The protein below binds the small molecule below.
Small molecule (SMILES): CC(C)C[C@@H](C=O)NC(=O)[C@H](Cc1ccccc1)NC(=O)[C@@H](N)CO

Sequence of chain 1.B:
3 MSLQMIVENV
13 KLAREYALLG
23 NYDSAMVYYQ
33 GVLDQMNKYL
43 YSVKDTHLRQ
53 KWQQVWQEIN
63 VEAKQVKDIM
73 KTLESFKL

Sequence of chain 1.A:
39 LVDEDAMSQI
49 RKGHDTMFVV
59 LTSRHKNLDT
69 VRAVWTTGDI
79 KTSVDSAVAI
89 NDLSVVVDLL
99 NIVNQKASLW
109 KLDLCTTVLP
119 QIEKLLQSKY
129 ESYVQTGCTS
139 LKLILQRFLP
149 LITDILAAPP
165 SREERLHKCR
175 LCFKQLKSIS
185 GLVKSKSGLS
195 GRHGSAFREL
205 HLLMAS

Binding-site contacts:
Ligand atom CB contacts residue LEU20 of chain 1.B at 4.0 Å (hydrophobic).
Ligand atom CZ contacts residue TYR128 of chain 1.A at 3.4 Å (hydrophobic).
Ligand atom CD2 contacts residue VAL57 of chain 1.A at 4.5 Å (hydrophobic).
Ligand atom CD2 contacts residue VAL58 of chain 1.A at 3.4 Å (hydrophobic).
Ligand atom O contacts residue VAL58 of chain 1.A at 3.8 Å.
Ligand atom CA contacts residue VAL58 of chain 1.A at 4.3 Å (hydrophobic).
Ligand atom CE2 contacts residue LEU20 of chain 1.B at 3.3 Å (hydrophobic).
Ligand atom C contacts residue VAL58 of chain 1.A at 4.1 Å (hydrophobic).
Ligand atom CE2 contacts residue TYR131 of chain 1.A at 3.7 Å (hydrophobic).
Ligand atom CB contacts residue ARG62 of chain 1.A at 4.3 Å.
Ligand atom CG contacts residue ARG62 of chain 1.A at 4.4 Å.
Ligand atom CB contacts residue VAL58 of chain 1.A at 4.0 Å (hydrophobic).
Ligand atom CE1 contacts residue LEU20 of chain 1.B at 3.7 Å (hydrophobic).
Ligand atom CE2 contacts residue LEU21 of chain 1.B at 4.1 Å (hydrophobic).
Ligand atom CG contacts residue VAL58 of chain 1.A at 4.3 Å (hydrophobic).
Ligand atom CD2 contacts residue TYR131 of chain 1.A at 4.1 Å (hydrophobic).
Ligand atom CD1 contacts residue TYR128 of chain 1.A at 4.3 Å (hydrophobic).
Ligand atom CD2 contacts residue THR54 of chain 1.A at 4.2 Å.
Ligand atom CZ contacts residue LEU20 of chain 1.B at 3.9 Å (hydrophobic).
Ligand atom N contacts residue VAL58 of chain 1.A at 4.1 Å.
Ligand atom O contacts residue TYR128 of chain 1.A at 4.5 Å.
Ligand atom CD2 contacts residue LEU20 of chain 1.B at 3.5 Å (hydrophobic).
Ligand atom CD2 contacts residue ARG62 of chain 1.A at 3.9 Å.
Ligand atom CZ contacts residue LEU21 of chain 1.B at 3.8 Å (hydrophobic).
Ligand atom CD1 contacts residue LEU20 of chain 1.B at 3.7 Å (hydrophobic).
Ligand atom CB contacts residue TYR128 of chain 1.A at 4.0 Å (hydrophobic).
Ligand atom CG contacts residue LEU20 of chain 1.B at 4.0 Å (hydrophobic).
Ligand atom CE1 contacts residue TYR128 of chain 1.A at 3.6 Å (hydrophobic).
Ligand atom CE2 contacts residue TYR128 of chain 1.A at 4.0 Å (hydrophobic).